Sequence of chain 1.B:
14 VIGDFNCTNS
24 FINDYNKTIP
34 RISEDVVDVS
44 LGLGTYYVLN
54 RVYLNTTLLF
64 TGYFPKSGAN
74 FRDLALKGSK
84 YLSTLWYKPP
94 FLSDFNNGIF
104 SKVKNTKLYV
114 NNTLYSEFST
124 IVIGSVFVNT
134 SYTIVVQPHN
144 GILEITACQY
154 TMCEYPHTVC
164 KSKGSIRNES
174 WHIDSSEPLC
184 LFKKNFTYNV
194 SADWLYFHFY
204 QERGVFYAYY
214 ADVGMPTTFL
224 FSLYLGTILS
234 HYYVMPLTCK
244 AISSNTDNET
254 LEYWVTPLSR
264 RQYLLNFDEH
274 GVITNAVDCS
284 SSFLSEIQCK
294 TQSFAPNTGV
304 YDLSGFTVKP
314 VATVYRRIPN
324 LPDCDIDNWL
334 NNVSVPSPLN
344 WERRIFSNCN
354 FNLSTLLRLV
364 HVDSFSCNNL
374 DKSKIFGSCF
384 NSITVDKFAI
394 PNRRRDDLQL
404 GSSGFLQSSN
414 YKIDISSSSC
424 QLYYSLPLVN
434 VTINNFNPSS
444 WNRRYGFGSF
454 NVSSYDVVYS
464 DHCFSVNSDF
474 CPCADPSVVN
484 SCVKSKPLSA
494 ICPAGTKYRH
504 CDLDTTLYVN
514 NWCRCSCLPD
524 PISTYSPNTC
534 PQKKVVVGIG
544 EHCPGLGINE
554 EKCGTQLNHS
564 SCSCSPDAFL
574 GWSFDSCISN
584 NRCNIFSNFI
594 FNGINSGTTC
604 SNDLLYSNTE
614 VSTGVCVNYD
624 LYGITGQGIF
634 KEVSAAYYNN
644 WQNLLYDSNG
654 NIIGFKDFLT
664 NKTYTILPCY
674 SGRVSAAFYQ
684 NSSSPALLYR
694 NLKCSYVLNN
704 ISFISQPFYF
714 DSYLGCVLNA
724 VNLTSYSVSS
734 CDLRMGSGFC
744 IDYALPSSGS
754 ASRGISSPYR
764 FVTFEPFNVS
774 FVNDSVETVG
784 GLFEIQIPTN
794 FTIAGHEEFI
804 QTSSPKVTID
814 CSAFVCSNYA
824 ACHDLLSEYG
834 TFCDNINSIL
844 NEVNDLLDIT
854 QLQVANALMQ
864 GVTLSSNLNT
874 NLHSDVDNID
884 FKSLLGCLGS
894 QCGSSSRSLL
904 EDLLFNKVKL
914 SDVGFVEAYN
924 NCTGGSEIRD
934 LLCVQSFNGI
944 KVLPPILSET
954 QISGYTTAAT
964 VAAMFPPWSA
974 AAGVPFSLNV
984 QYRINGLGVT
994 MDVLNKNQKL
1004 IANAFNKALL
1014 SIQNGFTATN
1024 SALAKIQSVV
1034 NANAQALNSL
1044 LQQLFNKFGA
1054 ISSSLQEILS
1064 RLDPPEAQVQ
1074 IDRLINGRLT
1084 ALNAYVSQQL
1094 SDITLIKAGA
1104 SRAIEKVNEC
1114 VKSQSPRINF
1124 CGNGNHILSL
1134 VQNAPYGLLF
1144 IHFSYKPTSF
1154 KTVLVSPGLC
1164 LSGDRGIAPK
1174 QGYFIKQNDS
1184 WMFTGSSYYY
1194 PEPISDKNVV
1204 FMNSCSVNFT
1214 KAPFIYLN

This protein binds this small molecule.
Small molecule (SMILES): CC(=O)N[C@H]1[C@H](O[C@H]2[C@H](O)[C@@H](NC(C)=O)CO[C@@H]2CO)O[C@H](CO)[C@@H](O)[C@@H]1O

Binding-site contacts:
Ligand atom C2 contacts residue ASN664 of chain 1.B at 2.5 Å.
Ligand atom N2 contacts residue LEU662 of chain 1.B at 4.5 Å.
Ligand atom C1 contacts residue ASN664 of chain 1.B at 1.4 Å.
Ligand atom C3 contacts residue ASN664 of chain 1.B at 3.8 Å.
Ligand atom C5 contacts residue ASN664 of chain 1.B at 3.7 Å.
Ligand atom C8 contacts residue LEU662 of chain 1.B at 3.4 Å (hydrophobic).
Ligand atom C7 contacts residue ASN664 of chain 1.B at 3.3 Å.
Ligand atom O5 contacts residue ASN664 of chain 1.B at 2.4 Å (h-bond).
Ligand atom C4 contacts residue ASN664 of chain 1.B at 4.2 Å.
Ligand atom C7 contacts residue LEU662 of chain 1.B at 4.4 Å (hydrophobic).
Ligand atom C8 contacts residue ASN664 of chain 1.B at 4.5 Å.
Ligand atom O7 contacts residue ASN664 of chain 1.B at 3.4 Å (h-bond).
Ligand atom C8 contacts residue THR663 of chain 1.B at 4.4 Å.
Ligand atom N2 contacts residue ASN664 of chain 1.B at 2.9 Å (h-bond).